Sequence of chain 8.C:
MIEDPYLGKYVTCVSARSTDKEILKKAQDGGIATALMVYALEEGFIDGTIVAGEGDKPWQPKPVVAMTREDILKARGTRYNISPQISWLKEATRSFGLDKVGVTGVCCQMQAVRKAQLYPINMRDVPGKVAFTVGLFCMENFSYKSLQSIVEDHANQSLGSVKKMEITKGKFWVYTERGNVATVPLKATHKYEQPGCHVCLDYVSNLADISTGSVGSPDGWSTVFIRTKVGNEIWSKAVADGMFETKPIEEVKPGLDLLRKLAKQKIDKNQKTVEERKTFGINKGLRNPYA

Binding-site contacts:
Ligand atom C1 contacts residue GLU241 of chain 8.A at 3.6 Å.
Ligand atom C3 contacts residue SER244 of chain 8.A at 4.4 Å.
Ligand atom C3 contacts residue GLN117 of chain 8.C at 3.6 Å.
Ligand atom O5 contacts residue SER244 of chain 8.A at 4.3 Å.
Ligand atom O6 contacts residue ARG114 of chain 8.C at 3.7 Å.
Ligand atom C4 contacts residue GLN117 of chain 8.C at 3.6 Å.
Ligand atom C4 contacts residue PHE240 of chain 8.A at 3.9 Å (hydrophobic).
Ligand atom C1 contacts residue SER244 of chain 8.A at 4.2 Å.
Ligand atom O6 contacts residue GLN117 of chain 8.C at 3.4 Å (h-bond).
Ligand atom C4 contacts residue SER244 of chain 8.A at 3.4 Å.

Sequence of chain 8.A:
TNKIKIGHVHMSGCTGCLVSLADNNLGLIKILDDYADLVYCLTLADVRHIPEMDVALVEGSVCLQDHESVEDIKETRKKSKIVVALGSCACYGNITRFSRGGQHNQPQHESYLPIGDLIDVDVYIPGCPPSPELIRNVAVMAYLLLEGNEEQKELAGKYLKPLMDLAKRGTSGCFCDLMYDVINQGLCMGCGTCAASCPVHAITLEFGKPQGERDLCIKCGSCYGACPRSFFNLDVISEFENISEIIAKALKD

This protein binds this small molecule.
Small molecule (SMILES): C[C@@H](O)[C@@H](C)O